Sequence of chain 1.A:
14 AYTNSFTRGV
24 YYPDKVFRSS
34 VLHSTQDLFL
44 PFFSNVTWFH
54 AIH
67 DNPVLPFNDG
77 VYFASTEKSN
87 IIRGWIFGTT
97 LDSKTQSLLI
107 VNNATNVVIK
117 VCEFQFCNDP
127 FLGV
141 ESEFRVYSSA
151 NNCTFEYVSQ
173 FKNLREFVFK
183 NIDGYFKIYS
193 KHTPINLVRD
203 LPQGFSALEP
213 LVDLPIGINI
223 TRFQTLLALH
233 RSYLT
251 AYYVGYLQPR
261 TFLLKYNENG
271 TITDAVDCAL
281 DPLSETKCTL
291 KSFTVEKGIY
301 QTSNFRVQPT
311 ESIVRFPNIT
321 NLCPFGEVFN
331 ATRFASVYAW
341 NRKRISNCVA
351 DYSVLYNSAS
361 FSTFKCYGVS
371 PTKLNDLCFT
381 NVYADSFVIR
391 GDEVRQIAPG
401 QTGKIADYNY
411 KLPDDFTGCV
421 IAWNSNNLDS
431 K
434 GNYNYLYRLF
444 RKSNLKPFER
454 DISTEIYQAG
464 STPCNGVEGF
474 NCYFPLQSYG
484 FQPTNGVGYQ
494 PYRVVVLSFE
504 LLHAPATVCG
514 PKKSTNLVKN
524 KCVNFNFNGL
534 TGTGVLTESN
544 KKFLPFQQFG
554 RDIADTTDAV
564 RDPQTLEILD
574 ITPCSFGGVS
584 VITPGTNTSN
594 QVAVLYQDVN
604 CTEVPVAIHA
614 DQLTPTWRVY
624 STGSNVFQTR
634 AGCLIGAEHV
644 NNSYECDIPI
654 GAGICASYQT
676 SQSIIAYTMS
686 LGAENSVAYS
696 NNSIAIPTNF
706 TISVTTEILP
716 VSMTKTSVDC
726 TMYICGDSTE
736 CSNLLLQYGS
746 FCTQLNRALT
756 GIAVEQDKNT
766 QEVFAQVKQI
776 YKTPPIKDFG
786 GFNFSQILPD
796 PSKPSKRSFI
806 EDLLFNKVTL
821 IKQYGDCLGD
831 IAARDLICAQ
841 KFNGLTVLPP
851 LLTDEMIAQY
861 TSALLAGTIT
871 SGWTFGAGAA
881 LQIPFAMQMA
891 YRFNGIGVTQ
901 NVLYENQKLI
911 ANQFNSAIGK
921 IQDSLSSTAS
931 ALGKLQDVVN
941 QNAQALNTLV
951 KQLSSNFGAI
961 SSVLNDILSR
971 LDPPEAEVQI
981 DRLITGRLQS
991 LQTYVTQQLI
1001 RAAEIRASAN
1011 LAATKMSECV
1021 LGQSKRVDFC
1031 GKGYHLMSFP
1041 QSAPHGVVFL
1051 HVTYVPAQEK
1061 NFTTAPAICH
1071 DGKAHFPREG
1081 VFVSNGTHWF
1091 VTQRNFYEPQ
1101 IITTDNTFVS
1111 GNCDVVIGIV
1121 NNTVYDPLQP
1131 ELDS

Binding-site contacts:
Ligand atom C2 contacts residue ASN590 of chain 1.A at 2.5 Å.
Ligand atom C7 contacts residue ASN590 of chain 1.A at 3.2 Å.
Ligand atom C1 contacts residue ASN590 of chain 1.A at 1.4 Å.
Ligand atom C5 contacts residue ASN590 of chain 1.A at 3.6 Å.
Ligand atom C4 contacts residue ASN590 of chain 1.A at 4.2 Å.
Ligand atom O5 contacts residue ASN590 of chain 1.A at 2.3 Å (h-bond).
Ligand atom O7 contacts residue ASN590 of chain 1.A at 4.0 Å.
Ligand atom C8 contacts residue GLU296 of chain 1.A at 4.2 Å.
Ligand atom N2 contacts residue ASN590 of chain 1.A at 2.7 Å (h-bond).
Ligand atom C3 contacts residue ASN590 of chain 1.A at 3.8 Å.
Ligand atom C8 contacts residue ASN590 of chain 1.A at 3.5 Å.

The protein below binds the small molecule below.
Small molecule (SMILES): CC(=O)N[C@@H]1[C@@H](O)[C@H](O)[C@@H](CO)O[C@H]1O